Sequence of chain 1.A:
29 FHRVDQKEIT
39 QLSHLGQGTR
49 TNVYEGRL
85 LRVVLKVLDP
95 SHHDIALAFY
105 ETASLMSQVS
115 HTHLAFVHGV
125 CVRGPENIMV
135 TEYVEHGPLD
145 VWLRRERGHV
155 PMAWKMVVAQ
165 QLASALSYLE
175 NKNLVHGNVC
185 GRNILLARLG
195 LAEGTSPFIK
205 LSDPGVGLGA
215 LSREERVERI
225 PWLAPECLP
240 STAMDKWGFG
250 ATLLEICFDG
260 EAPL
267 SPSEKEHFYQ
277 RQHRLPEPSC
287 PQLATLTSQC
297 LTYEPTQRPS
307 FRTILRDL

Binding-site contacts:
Ligand atom N1 contacts residue VAL88 of chain 1.A at 3.5 Å.
Ligand atom N4 contacts residue GLY141 of chain 1.A at 3.5 Å.
Ligand atom N4 contacts residue VAL138 of chain 1.A at 2.9 Å (h-bond).
Ligand atom C11 contacts residue GLY44 of chain 1.A at 3.7 Å.
Ligand atom N1 contacts residue VAL138 of chain 1.A at 3.0 Å (h-bond).
Ligand atom C10 contacts residue GLY44 of chain 1.A at 3.6 Å.
Ligand atom O3 contacts residue VAL51 of chain 1.A at 3.7 Å.
Ligand atom C18 contacts residue ASN187 of chain 1.A at 3.7 Å.
Ligand atom C16 contacts residue HIS140 of chain 1.A at 3.7 Å.
Ligand atom C5 contacts residue LEU189 of chain 1.A at 3.6 Å (hydrophobic).
Ligand atom N2 contacts residue VAL88 of chain 1.A at 3.6 Å.
Ligand atom C3 contacts residue VAL138 of chain 1.A at 3.5 Å (hydrophobic).
Ligand atom C1 contacts residue LEU189 of chain 1.A at 3.6 Å (hydrophobic).
Ligand atom C16 contacts residue GLY141 of chain 1.A at 3.7 Å.
Ligand atom C15 contacts residue TYR137 of chain 1.A at 3.4 Å (hydrophobic).
Ligand atom C7 contacts residue LYS90 of chain 1.A at 3.5 Å.
Ligand atom C14 contacts residue GLY141 of chain 1.A at 3.5 Å.
Ligand atom C16 contacts residue GLU139 of chain 1.A at 3.6 Å.
Ligand atom C1 contacts residue VAL88 of chain 1.A at 3.7 Å (hydrophobic).
Ligand atom C15 contacts residue GLU139 of chain 1.A at 3.5 Å.
Ligand atom C7 contacts residue THR135 of chain 1.A at 3.6 Å.
Ligand atom C7 contacts residue SER206 of chain 1.A at 3.6 Å.
Ligand atom N2 contacts residue GLU136 of chain 1.A at 3.1 Å (salt-bridge).
Ligand atom C18 contacts residue ARG186 of chain 1.A at 3.4 Å.
Ligand atom C6 contacts residue LEU189 of chain 1.A at 3.7 Å (hydrophobic).
Ligand atom C6 contacts residue VAL88 of chain 1.A at 3.7 Å (hydrophobic).
Ligand atom C2 contacts residue VAL88 of chain 1.A at 3.4 Å (hydrophobic).
Ligand atom C17 contacts residue TYR137 of chain 1.A at 3.4 Å (hydrophobic).
Ligand atom C2 contacts residue VAL138 of chain 1.A at 3.5 Å (hydrophobic).
Ligand atom C7 contacts residue GLU136 of chain 1.A at 3.7 Å.
Ligand atom O1 contacts residue LYS90 of chain 1.A at 2.9 Å (salt-bridge).
Ligand atom C6 contacts residue LYS90 of chain 1.A at 3.7 Å.
Ligand atom N2 contacts residue THR135 of chain 1.A at 3.6 Å.
Ligand atom C10 contacts residue LEU43 of chain 1.A at 3.6 Å (hydrophobic).
Ligand atom O1 contacts residue SER206 of chain 1.A at 3.2 Å (h-bond).
Ligand atom C2 contacts residue GLU136 of chain 1.A at 3.4 Å.
Ligand atom C8 contacts residue VAL51 of chain 1.A at 3.6 Å (hydrophobic).
Ligand atom C9 contacts residue VAL51 of chain 1.A at 3.6 Å (hydrophobic).
Ligand atom O3 contacts residue LYS90 of chain 1.A at 2.9 Å (salt-bridge).
Ligand atom O1 contacts residue LEU189 of chain 1.A at 3.7 Å.

The protein below binds the small molecule below.
Small molecule (SMILES): CNC(=O)c1cnc(NC(=O)C2CC2)cc1Nc1ccccc1S(C)(=O)=O